Binding-site contacts:
Ligand atom C6 contacts residue SER229 of chain 1.B at 3.6 Å.
Ligand atom C3 contacts residue ARG193 of chain 1.B at 3.8 Å.
Ligand atom O5 contacts residue TRP230 of chain 1.B at 3.7 Å.
Ligand atom C6 contacts residue TRP230 of chain 1.B at 3.8 Å (hydrophobic).
Ligand atom O6 contacts residue THR766 of chain 1.B at 3.4 Å.
Ligand atom O6 contacts residue SER229 of chain 1.B at 3.1 Å (h-bond).
Ligand atom C5 contacts residue TYR769 of chain 1.B at 3.9 Å (hydrophobic).
Ligand atom C6 contacts residue ASN833 of chain 1.B at 3.0 Å.
Ligand atom O2 contacts residue ASN522 of chain 1.B at 3.5 Å (h-bond).
Ligand atom O3 contacts residue TYR769 of chain 1.B at 3.7 Å.
Ligand atom C2 contacts residue TRP837 of chain 1.B at 3.7 Å (hydrophobic).
Ligand atom C5 contacts residue PHE525 of chain 1.B at 3.8 Å (hydrophobic).
Ligand atom O4 contacts residue TYR769 of chain 1.B at 4.1 Å.
Ligand atom O3 contacts residue ASN522 of chain 1.B at 3.1 Å (h-bond).
Ligand atom O6 contacts residue ASN765 of chain 1.B at 3.8 Å.
Ligand atom O2 contacts residue GLU834 of chain 1.B at 3.8 Å.
Ligand atom O3 contacts residue PHE525 of chain 1.B at 4.1 Å.
Ligand atom O6 contacts residue ASN522 of chain 1.B at 3.3 Å (h-bond).
Ligand atom O4 contacts residue TRP837 of chain 1.B at 3.4 Å.
Ligand atom C2 contacts residue ASP233 of chain 1.B at 4.1 Å.
Ligand atom C2 contacts residue PHE525 of chain 1.B at 4.0 Å (hydrophobic).
Ligand atom O6 contacts residue ASN833 of chain 1.B at 2.1 Å (h-bond).
Ligand atom O5 contacts residue TRP837 of chain 1.B at 3.9 Å.
Ligand atom O6 contacts residue PHE526 of chain 1.B at 3.8 Å.
Ligand atom C3 contacts residue ASP233 of chain 1.B at 4.0 Å.
Ligand atom O6 contacts residue TRP230 of chain 1.B at 3.2 Å (h-bond).
Ligand atom C5 contacts residue TRP837 of chain 1.B at 3.9 Å (hydrophobic).
Ligand atom C3 contacts residue TRP837 of chain 1.B at 3.8 Å (hydrophobic).
Ligand atom C3 contacts residue TRP230 of chain 1.B at 4.1 Å (hydrophobic).
Ligand atom C1 contacts residue TRP837 of chain 1.B at 4.0 Å (hydrophobic).
Ligand atom C6 contacts residue THR766 of chain 1.B at 3.7 Å.
Ligand atom O6 contacts residue PHE525 of chain 1.B at 3.4 Å.
Ligand atom O4 contacts residue VAL542 of chain 1.B at 3.6 Å.
Ligand atom O2 contacts residue THR766 of chain 1.B at 4.1 Å.
Ligand atom C6 contacts residue TYR769 of chain 1.B at 3.3 Å (hydrophobic).
Ligand atom O3 contacts residue TRP230 of chain 1.B at 3.7 Å.
Ligand atom O6 contacts residue TYR769 of chain 1.B at 3.2 Å.
Ligand atom O6 contacts residue PHE226 of chain 1.B at 3.8 Å.
Ligand atom C6 contacts residue TRP731 of chain 1.B at 3.8 Å (hydrophobic).
Ligand atom O2 contacts residue ASP233 of chain 1.B at 3.3 Å (salt-bridge).

This small molecule binds to this protein.
Small molecule (SMILES): OC[C@H]1O[C@@H](O[C@H]2[C@H](O)[C@@H](O)[C@H](O[C@H]3[C@H](O)[C@@H](O)[C@H](O[C@H]4[C@H](O)[C@@H](O)[C@H](O[C@H]5[C@H](O)[C@@H](O)[C@H](O)O[C@@H]5CO)O[C@@H]4CO)O[C@@H]3CO)O[C@@H]2CO)[C@H](O)[C@@H](O)[C@@H]1O

Sequence of chain 1.B:
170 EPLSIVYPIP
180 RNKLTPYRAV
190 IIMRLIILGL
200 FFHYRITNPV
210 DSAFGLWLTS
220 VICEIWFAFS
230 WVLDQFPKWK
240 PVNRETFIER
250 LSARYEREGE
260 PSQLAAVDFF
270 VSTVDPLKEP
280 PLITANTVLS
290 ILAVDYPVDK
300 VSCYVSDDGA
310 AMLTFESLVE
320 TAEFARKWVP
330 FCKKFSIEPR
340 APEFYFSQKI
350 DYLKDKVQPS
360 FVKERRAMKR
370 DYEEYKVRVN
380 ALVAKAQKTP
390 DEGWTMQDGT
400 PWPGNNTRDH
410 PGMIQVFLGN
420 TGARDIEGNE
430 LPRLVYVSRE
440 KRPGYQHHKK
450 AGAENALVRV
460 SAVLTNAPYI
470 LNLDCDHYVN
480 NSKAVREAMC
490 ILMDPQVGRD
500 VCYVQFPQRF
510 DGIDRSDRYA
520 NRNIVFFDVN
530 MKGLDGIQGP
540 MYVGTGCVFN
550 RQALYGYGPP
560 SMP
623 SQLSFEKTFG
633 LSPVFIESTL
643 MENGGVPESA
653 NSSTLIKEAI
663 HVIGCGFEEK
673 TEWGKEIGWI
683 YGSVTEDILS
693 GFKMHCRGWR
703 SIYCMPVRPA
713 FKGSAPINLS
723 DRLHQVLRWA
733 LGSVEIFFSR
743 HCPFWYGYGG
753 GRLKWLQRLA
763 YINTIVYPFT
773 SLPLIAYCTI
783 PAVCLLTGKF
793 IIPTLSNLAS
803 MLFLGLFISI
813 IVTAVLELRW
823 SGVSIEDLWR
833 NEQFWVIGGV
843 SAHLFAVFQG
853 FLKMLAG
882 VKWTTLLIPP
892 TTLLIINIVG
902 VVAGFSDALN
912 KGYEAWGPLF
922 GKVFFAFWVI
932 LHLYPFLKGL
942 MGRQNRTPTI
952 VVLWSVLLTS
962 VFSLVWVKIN